Binding-site contacts:
Ligand atom O5 contacts residue ASN1348 of chain 1.A at 3.8 Å.
Ligand atom C1 contacts residue ASN1348 of chain 1.A at 3.8 Å.
Ligand atom C4 contacts residue ASN1349 of chain 1.A at 4.3 Å.
Ligand atom O7 contacts residue ASN1349 of chain 1.A at 3.8 Å.
Ligand atom C1 contacts residue ASN1349 of chain 1.A at 1.4 Å.
Ligand atom C5 contacts residue ASN1349 of chain 1.A at 3.7 Å.
Ligand atom N2 contacts residue ASN1349 of chain 1.A at 3.0 Å (h-bond).
Ligand atom C2 contacts residue ASN1349 of chain 1.A at 2.5 Å.
Ligand atom O5 contacts residue ASN1349 of chain 1.A at 2.4 Å (h-bond).
Ligand atom C7 contacts residue ASN1349 of chain 1.A at 3.6 Å.
Ligand atom C3 contacts residue ASN1349 of chain 1.A at 3.8 Å.

Sequence of chain 1.A:
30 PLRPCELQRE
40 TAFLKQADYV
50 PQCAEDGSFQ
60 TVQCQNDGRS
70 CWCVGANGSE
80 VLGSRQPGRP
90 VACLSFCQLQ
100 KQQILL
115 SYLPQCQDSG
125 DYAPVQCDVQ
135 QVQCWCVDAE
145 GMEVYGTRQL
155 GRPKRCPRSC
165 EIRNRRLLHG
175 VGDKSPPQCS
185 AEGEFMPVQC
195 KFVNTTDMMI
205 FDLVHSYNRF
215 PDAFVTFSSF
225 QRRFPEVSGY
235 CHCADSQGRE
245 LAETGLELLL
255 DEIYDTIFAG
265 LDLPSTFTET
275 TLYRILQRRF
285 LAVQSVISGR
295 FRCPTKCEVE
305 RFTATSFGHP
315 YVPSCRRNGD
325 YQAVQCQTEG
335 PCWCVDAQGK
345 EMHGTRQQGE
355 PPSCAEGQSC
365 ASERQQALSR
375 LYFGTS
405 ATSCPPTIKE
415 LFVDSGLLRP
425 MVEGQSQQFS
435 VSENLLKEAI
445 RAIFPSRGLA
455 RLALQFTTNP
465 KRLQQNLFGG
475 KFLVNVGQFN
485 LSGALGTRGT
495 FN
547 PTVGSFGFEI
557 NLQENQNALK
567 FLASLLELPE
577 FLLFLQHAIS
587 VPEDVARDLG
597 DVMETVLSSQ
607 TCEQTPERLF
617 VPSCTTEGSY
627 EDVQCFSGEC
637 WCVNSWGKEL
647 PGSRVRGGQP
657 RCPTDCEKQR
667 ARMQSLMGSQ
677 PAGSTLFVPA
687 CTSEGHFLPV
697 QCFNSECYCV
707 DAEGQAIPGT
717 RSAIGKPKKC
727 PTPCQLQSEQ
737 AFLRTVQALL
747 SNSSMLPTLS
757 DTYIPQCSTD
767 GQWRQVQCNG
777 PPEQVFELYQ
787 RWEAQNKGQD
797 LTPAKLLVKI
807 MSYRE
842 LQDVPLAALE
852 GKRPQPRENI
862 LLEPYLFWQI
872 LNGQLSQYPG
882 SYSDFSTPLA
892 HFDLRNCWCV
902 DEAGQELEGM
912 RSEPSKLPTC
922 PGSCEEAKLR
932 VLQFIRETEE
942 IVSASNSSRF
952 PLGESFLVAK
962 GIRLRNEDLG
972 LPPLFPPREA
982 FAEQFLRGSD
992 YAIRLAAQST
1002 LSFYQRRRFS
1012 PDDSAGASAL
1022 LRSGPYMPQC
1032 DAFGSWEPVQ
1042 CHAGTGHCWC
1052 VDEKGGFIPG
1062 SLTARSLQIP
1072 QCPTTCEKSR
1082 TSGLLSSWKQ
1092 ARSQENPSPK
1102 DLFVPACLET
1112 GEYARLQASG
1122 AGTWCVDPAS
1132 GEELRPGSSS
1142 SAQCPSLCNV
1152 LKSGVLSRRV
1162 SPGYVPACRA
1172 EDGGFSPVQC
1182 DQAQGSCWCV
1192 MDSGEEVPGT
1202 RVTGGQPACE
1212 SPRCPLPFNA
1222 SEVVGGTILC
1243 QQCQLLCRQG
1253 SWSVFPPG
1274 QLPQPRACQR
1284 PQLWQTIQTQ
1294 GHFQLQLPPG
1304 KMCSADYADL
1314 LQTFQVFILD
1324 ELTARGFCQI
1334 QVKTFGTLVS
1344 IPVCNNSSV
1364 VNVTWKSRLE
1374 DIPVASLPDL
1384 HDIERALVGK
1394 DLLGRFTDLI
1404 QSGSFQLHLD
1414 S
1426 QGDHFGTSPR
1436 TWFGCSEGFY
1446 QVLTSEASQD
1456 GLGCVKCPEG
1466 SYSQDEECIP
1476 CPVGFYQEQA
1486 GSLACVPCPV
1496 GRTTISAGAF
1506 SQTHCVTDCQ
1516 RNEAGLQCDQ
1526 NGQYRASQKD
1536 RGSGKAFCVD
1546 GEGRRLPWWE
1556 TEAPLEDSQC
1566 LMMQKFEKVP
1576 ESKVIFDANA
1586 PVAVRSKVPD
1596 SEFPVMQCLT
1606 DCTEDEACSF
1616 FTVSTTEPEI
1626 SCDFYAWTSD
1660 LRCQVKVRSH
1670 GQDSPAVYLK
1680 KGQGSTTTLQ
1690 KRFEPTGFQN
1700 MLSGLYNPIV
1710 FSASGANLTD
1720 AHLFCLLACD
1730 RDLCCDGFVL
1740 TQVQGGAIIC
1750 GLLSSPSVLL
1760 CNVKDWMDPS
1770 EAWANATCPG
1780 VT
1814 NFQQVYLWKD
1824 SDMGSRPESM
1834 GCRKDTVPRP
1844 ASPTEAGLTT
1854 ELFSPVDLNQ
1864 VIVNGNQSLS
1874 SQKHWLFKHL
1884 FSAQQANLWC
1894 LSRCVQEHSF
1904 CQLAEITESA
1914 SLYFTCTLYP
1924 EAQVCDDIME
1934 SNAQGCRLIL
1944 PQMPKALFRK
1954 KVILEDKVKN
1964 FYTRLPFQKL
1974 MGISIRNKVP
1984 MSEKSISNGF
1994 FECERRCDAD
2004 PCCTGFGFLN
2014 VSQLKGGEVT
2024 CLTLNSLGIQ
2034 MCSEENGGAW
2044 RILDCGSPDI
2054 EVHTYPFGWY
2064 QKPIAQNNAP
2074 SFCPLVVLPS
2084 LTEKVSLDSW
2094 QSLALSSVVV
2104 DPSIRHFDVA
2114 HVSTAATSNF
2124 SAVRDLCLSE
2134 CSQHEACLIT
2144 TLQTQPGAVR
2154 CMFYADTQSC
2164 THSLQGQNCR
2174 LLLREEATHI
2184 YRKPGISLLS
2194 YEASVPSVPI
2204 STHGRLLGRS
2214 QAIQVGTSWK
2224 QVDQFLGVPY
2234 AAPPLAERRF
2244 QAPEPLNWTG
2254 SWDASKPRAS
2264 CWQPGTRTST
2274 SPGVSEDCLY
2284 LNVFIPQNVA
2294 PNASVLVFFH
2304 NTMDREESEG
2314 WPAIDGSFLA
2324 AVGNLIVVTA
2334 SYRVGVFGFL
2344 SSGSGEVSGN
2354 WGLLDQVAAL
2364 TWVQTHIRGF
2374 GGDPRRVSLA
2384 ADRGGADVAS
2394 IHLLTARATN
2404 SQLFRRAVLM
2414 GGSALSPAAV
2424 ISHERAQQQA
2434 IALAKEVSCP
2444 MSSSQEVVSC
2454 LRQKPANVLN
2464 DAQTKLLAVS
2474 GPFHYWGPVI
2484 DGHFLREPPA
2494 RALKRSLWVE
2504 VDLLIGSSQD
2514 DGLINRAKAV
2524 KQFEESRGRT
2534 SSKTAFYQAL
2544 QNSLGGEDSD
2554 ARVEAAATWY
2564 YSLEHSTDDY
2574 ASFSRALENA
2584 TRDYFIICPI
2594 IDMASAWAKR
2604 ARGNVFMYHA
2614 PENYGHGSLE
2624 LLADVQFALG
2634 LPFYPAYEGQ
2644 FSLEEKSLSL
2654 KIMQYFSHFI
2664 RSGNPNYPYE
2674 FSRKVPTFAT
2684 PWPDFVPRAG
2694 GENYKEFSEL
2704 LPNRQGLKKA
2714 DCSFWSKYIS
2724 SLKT

This small molecule binds to this protein.
Small molecule (SMILES): CC(=O)N[C@@H]1[C@@H](O)[C@H](O)[C@@H](CO)O[C@H]1O